Sequence of chain 1.J:
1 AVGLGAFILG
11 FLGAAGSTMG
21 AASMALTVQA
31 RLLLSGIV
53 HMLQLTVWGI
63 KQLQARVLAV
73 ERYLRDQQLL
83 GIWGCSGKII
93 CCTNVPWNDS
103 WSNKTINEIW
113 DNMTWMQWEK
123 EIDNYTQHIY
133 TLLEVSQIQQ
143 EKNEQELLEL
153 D

Binding-site contacts:
Ligand atom N2 contacts residue ASN105 of chain 1.J at 2.9 Å (h-bond).
Ligand atom O7 contacts residue ASN105 of chain 1.J at 4.2 Å.
Ligand atom C2 contacts residue ASN105 of chain 1.J at 2.5 Å.
Ligand atom C3 contacts residue ASN105 of chain 1.J at 3.8 Å.
Ligand atom C7 contacts residue ASN105 of chain 1.J at 3.8 Å.
Ligand atom C1 contacts residue ASN105 of chain 1.J at 1.4 Å.
Ligand atom O5 contacts residue ASN105 of chain 1.J at 2.4 Å (h-bond).
Ligand atom C4 contacts residue ASN105 of chain 1.J at 4.3 Å.
Ligand atom O6 contacts residue ASN105 of chain 1.J at 4.2 Å.
Ligand atom C5 contacts residue ASN105 of chain 1.J at 3.7 Å.

The small molecule below binds the protein below.
Small molecule (SMILES): CC(=O)N[C@@H]1[C@@H](O)[C@H](O)[C@@H](CO)O[C@H]1O